This protein binds this small molecule.
Small molecule (SMILES): CC(C)C[C@H](N)C(=O)N[C@H](C(=O)N[C@H](C(=O)N[C@H](C=O)CC(N)=O)C(C)C)C(C)C

Binding-site contacts:
Ligand atom N contacts residue GLY42 of chain 1.B at 3.7 Å.
Ligand atom O contacts residue GLY42 of chain 1.B at 4.5 Å.
Ligand atom CG contacts residue ARG41 of chain 1.B at 3.9 Å.
Ligand atom CB contacts residue TYR40 of chain 1.B at 4.4 Å (hydrophobic).
Ligand atom C contacts residue GLY42 of chain 1.B at 4.3 Å.
Ligand atom CG1 contacts residue TYR40 of chain 1.B at 3.6 Å (hydrophobic).
Ligand atom CG2 contacts residue ARG41 of chain 1.B at 4.1 Å.
Ligand atom CB contacts residue ARG41 of chain 1.B at 3.7 Å.
Ligand atom CA contacts residue TYR40 of chain 1.B at 4.0 Å (hydrophobic).
Ligand atom CD1 contacts residue ARG41 of chain 1.B at 4.2 Å.
Ligand atom O contacts residue TYR40 of chain 1.B at 4.2 Å.
Ligand atom N contacts residue ARG41 of chain 1.B at 3.2 Å.
Ligand atom CA contacts residue ARG41 of chain 1.B at 4.2 Å.
Ligand atom C contacts residue GLY42 of chain 1.B at 3.8 Å.
Ligand atom O contacts residue GLY42 of chain 1.B at 3.1 Å (h-bond).
Ligand atom O contacts residue ARG41 of chain 1.B at 4.3 Å.
Ligand atom CD2 contacts residue ARG41 of chain 1.B at 3.3 Å.
Ligand atom ND2 contacts residue GLN47 of chain 1.B at 4.5 Å.
Ligand atom N contacts residue GLY42 of chain 1.B at 4.2 Å.
Ligand atom CG2 contacts residue TYR40 of chain 1.B at 4.2 Å (hydrophobic).

Sequence of chain 1.B:
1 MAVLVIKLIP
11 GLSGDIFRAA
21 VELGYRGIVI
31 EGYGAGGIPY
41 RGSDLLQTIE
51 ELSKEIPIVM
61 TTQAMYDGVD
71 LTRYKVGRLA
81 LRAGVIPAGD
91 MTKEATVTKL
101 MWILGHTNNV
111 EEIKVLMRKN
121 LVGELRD